The small molecule below binds the protein below.
Small molecule (SMILES): CCCCCCCCCC(=O)N(CCO)C[C@@H](O)[C@@H](O)[C@@H](O)[C@@H](O)CO

Sequence of chain 1.B:
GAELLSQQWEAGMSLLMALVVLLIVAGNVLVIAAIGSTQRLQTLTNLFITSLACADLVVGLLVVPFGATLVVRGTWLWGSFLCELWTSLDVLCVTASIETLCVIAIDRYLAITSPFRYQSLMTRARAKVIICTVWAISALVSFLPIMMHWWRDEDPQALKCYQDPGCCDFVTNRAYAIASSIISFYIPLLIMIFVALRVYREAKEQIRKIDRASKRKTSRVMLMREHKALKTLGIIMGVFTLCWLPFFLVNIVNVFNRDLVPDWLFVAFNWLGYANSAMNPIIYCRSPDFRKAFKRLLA

Binding-site contacts:
Ligand atom O47 contacts residue GLU155 of chain 1.B at 4.0 Å.
Ligand atom C35 contacts residue TRP151 of chain 1.B at 3.8 Å (hydrophobic).
Ligand atom C35 contacts residue ASN174 of chain 1.B at 3.4 Å.
Ligand atom C24 contacts residue ALA176 of chain 1.B at 4.4 Å (hydrophobic).
Ligand atom C35 contacts residue ARG153 of chain 1.B at 3.6 Å.
Ligand atom N33 contacts residue ASN174 of chain 1.B at 4.1 Å.
Ligand atom O47 contacts residue ASN174 of chain 1.B at 4.2 Å.
Ligand atom C37 contacts residue ARG153 of chain 1.B at 4.5 Å.
Ligand atom C21 contacts residue ALA176 of chain 1.B at 4.0 Å (hydrophobic).
Ligand atom C24 contacts residue TRP151 of chain 1.B at 4.4 Å (hydrophobic).
Ligand atom C9 contacts residue ALA180 of chain 1.B at 4.4 Å (hydrophobic).
Ligand atom C0 contacts residue VAL142 of chain 1.B at 4.0 Å (hydrophobic).
Ligand atom C0 contacts residue PRO146 of chain 1.B at 3.8 Å (hydrophobic).
Ligand atom C18 contacts residue TRP151 of chain 1.B at 4.0 Å (hydrophobic).
Ligand atom C37 contacts residue ASN174 of chain 1.B at 4.0 Å.
Ligand atom C9 contacts residue TYR177 of chain 1.B at 4.2 Å (hydrophobic).
Ligand atom C40 contacts residue Y011 of chain 1.K at 3.6 Å.
Ligand atom C0 contacts residue SER181 of chain 1.B at 4.2 Å.
Ligand atom C27 contacts residue TRP151 of chain 1.B at 3.8 Å (hydrophobic).
Ligand atom C27 contacts residue ASN174 of chain 1.B at 4.5 Å.
Ligand atom C12 contacts residue ALA180 of chain 1.B at 3.8 Å (hydrophobic).
Ligand atom C1 contacts residue ILE184 of chain 1.B at 4.2 Å (hydrophobic).
Ligand atom C60 contacts residue ARG153 of chain 1.B at 4.1 Å.
Ligand atom O63 contacts residue HIS150 of chain 1.B at 4.1 Å.
Ligand atom C60 contacts residue HIS150 of chain 1.B at 4.4 Å.
Ligand atom C15 contacts residue TRP151 of chain 1.B at 3.9 Å (hydrophobic).
Ligand atom O47 contacts residue ARG153 of chain 1.B at 4.1 Å.
Ligand atom C12 contacts residue TRP151 of chain 1.B at 4.4 Å (hydrophobic).
Ligand atom C9 contacts residue TRP151 of chain 1.B at 4.0 Å (hydrophobic).
Ligand atom O63 contacts residue TRP151 of chain 1.B at 4.2 Å.
Ligand atom O47 contacts residue ASP154 of chain 1.B at 3.7 Å.
Ligand atom C21 contacts residue TRP151 of chain 1.B at 3.8 Å (hydrophobic).
Ligand atom C9 contacts residue PRO146 of chain 1.B at 4.2 Å (hydrophobic).
Ligand atom C1 contacts residue SER181 of chain 1.B at 4.1 Å.
Ligand atom C1 contacts residue ALA180 of chain 1.B at 3.8 Å (hydrophobic).
Ligand atom C15 contacts residue TYR177 of chain 1.B at 4.0 Å (hydrophobic).
Ligand atom C0 contacts residue ILE184 of chain 1.B at 4.5 Å (hydrophobic).